The protein below binds the small molecule below.
Small molecule (SMILES): CC1(C)CC(N2C(=O)CCC2=O)CC(C)(C)N1O

Sequence of chain 1.A:
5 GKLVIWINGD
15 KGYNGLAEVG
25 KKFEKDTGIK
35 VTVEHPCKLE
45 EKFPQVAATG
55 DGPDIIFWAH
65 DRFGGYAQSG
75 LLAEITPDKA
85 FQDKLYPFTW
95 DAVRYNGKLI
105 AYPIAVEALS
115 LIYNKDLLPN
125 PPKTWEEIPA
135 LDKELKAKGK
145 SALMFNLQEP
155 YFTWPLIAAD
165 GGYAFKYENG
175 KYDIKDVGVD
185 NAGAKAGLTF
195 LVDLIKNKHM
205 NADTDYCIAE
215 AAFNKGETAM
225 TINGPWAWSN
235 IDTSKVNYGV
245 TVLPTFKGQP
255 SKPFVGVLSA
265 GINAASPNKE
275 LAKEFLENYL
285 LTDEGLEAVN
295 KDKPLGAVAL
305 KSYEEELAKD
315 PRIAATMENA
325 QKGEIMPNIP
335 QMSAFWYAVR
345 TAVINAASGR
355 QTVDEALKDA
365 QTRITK

Binding-site contacts:
Ligand atom O11 contacts residue GLY191 of chain 1.A at 3.2 Å (h-bond).
Ligand atom C23 contacts residue PHE194 of chain 1.A at 1.4 Å (hydrophobic).
Ligand atom O2 contacts residue LEU198 of chain 1.A at 3.6 Å (h-bond).
Ligand atom C28 contacts residue PHE194 of chain 1.A at 1.1 Å (hydrophobic).
Ligand atom C28 contacts residue THR193 of chain 1.A at 2.2 Å.
Ligand atom N2 contacts residue PHE194 of chain 1.A at 1.6 Å (h-bond).
Ligand atom C21 contacts residue PHE194 of chain 1.A at 2.8 Å (hydrophobic).
Ligand atom N2 contacts residue LEU198 of chain 1.A at 3.8 Å.
Ligand atom C29 contacts residue PHE194 of chain 1.A at 1.8 Å (hydrophobic).
Ligand atom C11 contacts residue CYS211 of chain 1.A at 1.7 Å (hydrophobic).
Ligand atom C14 contacts residue LEU195 of chain 1.A at 2.5 Å (hydrophobic).
Ligand atom C23 contacts residue LEU195 of chain 1.A at 1.2 Å (hydrophobic).
Ligand atom O11 contacts residue PHE194 of chain 1.A at 3.7 Å.
Ligand atom N1 contacts residue CYS211 of chain 1.A at 3.8 Å.
Ligand atom O11 contacts residue LEU195 of chain 1.A at 1.8 Å.
Ligand atom O2 contacts residue PHE194 of chain 1.A at 2.1 Å (h-bond).
Ligand atom N2 contacts residue LEU195 of chain 1.A at 3.4 Å (h-bond).
Ligand atom C21 contacts residue LEU195 of chain 1.A at 2.2 Å (hydrophobic).
Ligand atom C12 contacts residue CYS211 of chain 1.A at 2.8 Å (hydrophobic).
Ligand atom C13 contacts residue CYS211 of chain 1.A at 2.8 Å (hydrophobic).
Ligand atom C22 contacts residue PHE194 of chain 1.A at 3.2 Å (hydrophobic).
Ligand atom C24 contacts residue PHE194 of chain 1.A at 2.7 Å (hydrophobic).
Ligand atom C25 contacts residue PHE194 of chain 1.A at 3.3 Å (hydrophobic).
Ligand atom C26 contacts residue TRP129 of chain 1.A at 3.8 Å (hydrophobic).
Ligand atom C23 contacts residue GLY191 of chain 1.A at 3.6 Å.
Ligand atom O11 contacts residue VAL196 of chain 1.A at 3.7 Å.
Ligand atom C28 contacts residue ASP197 of chain 1.A at 3.5 Å.
Ligand atom N1 contacts residue LEU195 of chain 1.A at 2.6 Å.
Ligand atom C23 contacts residue VAL196 of chain 1.A at 3.6 Å (hydrophobic).
Ligand atom C28 contacts residue VAL196 of chain 1.A at 3.7 Å (hydrophobic).
Ligand atom C27 contacts residue LEU195 of chain 1.A at 2.1 Å (hydrophobic).
Ligand atom C22 contacts residue LEU195 of chain 1.A at 3.7 Å (hydrophobic).
Ligand atom O11 contacts residue LEU192 of chain 1.A at 3.7 Å.
Ligand atom C27 contacts residue PHE194 of chain 1.A at 1.1 Å (hydrophobic).
Ligand atom C27 contacts residue THR193 of chain 1.A at 3.7 Å.
Ligand atom C28 contacts residue LEU195 of chain 1.A at 2.3 Å (hydrophobic).
Ligand atom O12 contacts residue CYS211 of chain 1.A at 3.3 Å (h-bond).
Ligand atom C14 contacts residue GLY191 of chain 1.A at 3.8 Å.
Ligand atom C25 contacts residue LEU198 of chain 1.A at 2.7 Å (hydrophobic).
Ligand atom C29 contacts residue LEU195 of chain 1.A at 3.1 Å (hydrophobic).